Sequence of chain 2.A:
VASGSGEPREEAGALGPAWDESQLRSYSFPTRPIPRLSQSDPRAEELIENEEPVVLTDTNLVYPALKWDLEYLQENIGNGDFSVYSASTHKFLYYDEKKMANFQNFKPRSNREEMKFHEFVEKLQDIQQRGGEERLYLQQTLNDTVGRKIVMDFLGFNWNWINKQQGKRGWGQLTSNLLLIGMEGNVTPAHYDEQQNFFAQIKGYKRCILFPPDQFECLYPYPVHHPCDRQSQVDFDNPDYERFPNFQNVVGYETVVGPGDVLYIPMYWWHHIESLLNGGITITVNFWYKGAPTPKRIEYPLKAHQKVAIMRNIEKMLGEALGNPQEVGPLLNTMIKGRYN

Binding-site contacts:
Ligand atom C5 contacts residue LYS214 of chain 2.A at 3.6 Å.
Ligand atom C1 contacts residue HIS279 of chain 2.A at 4.1 Å.
Ligand atom O5 contacts residue FE21 of chain 2.C at 2.2 Å.
Ligand atom O2 contacts residue ASP201 of chain 2.A at 2.8 Å (salt-bridge).
Ligand atom C2 contacts residue HIS279 of chain 2.A at 4.0 Å.
Ligand atom O4 contacts residue TYR145 of chain 2.A at 3.8 Å.
Ligand atom C4 contacts residue LEU188 of chain 2.A at 3.8 Å (hydrophobic).
Ligand atom O4 contacts residue LEU188 of chain 2.A at 3.7 Å.
Ligand atom C1 contacts residue ASN205 of chain 2.A at 3.5 Å.
Ligand atom O2 contacts residue ASN205 of chain 2.A at 3.1 Å (h-bond).
Ligand atom O4 contacts residue ILE281 of chain 2.A at 3.6 Å.
Ligand atom O4 contacts residue LYS214 of chain 2.A at 2.7 Å (salt-bridge).
Ligand atom O3 contacts residue TYR145 of chain 2.A at 2.6 Å (h-bond).
Ligand atom C2 contacts residue FE21 of chain 2.C at 2.9 Å.
Ligand atom C1 contacts residue ASP201 of chain 2.A at 3.9 Å.
Ligand atom O4 contacts residue PHE207 of chain 2.A at 3.1 Å.
Ligand atom O1 contacts residue TRP296 of chain 2.A at 3.6 Å.
Ligand atom O5 contacts residue HIS279 of chain 2.A at 3.4 Å (h-bond).
Ligand atom C1 contacts residue TRP296 of chain 2.A at 3.6 Å (hydrophobic).
Ligand atom O1 contacts residue ASN205 of chain 2.A at 3.1 Å (h-bond).
Ligand atom O3 contacts residue LYS214 of chain 2.A at 3.6 Å.
Ligand atom O5 contacts residue HIS199 of chain 2.A at 3.0 Å.
Ligand atom C5 contacts residue THR196 of chain 2.A at 3.8 Å.
Ligand atom O3 contacts residue THR196 of chain 2.A at 3.0 Å (h-bond).
Ligand atom O1 contacts residue PHE207 of chain 2.A at 3.9 Å.
Ligand atom C5 contacts residue LEU188 of chain 2.A at 3.6 Å (hydrophobic).
Ligand atom C3 contacts residue LEU188 of chain 2.A at 3.8 Å (hydrophobic).
Ligand atom O2 contacts residue TRP296 of chain 2.A at 3.2 Å.
Ligand atom C4 contacts residue ILE281 of chain 2.A at 4.0 Å (hydrophobic).
Ligand atom O3 contacts residue ILE281 of chain 2.A at 3.6 Å.
Ligand atom O1 contacts residue FE21 of chain 2.C at 4.0 Å.
Ligand atom C1 contacts residue FE21 of chain 2.C at 2.9 Å.
Ligand atom C3 contacts residue ILE281 of chain 2.A at 4.0 Å (hydrophobic).
Ligand atom C5 contacts residue TYR145 of chain 2.A at 3.5 Å (hydrophobic).
Ligand atom O2 contacts residue HIS279 of chain 2.A at 3.3 Å (h-bond).
Ligand atom C4 contacts residue THR196 of chain 2.A at 3.8 Å.
Ligand atom C5 contacts residue ILE281 of chain 2.A at 3.8 Å (hydrophobic).
Ligand atom C3 contacts residue PHE207 of chain 2.A at 3.8 Å (hydrophobic).
Ligand atom O2 contacts residue FE21 of chain 2.C at 2.2 Å.
Ligand atom O1 contacts residue ASN294 of chain 2.A at 3.0 Å (h-bond).

This small molecule binds to this protein.
Small molecule (SMILES): O=C(O)CCC(=O)C(=O)O